Sequence of chain 1.H:
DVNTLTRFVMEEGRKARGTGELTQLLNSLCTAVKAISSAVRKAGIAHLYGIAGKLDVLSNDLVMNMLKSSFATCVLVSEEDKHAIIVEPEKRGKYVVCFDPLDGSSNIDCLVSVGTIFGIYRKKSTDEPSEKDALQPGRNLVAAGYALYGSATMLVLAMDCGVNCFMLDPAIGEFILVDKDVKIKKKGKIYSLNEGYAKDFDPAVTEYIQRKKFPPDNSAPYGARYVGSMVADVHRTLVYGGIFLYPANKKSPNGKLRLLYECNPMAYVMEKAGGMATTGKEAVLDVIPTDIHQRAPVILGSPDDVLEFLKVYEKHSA

Sequence of chain 1.F:
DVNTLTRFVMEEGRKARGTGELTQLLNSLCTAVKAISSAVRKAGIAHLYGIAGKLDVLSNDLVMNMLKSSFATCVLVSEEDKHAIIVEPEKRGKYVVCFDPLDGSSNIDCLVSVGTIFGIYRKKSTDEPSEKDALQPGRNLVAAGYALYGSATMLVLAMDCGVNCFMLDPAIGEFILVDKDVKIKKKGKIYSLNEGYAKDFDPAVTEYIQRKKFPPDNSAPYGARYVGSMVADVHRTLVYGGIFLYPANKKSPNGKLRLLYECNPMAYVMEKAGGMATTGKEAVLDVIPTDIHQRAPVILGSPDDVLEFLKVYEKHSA

This protein binds this small molecule.
Small molecule (SMILES): Cc1ccc(S(=O)(=O)NC(=O)N=c2[nH]cc(Br)s2)cc1

Binding-site contacts:
Ligand atom C14 contacts residue RO31 of chain 1.P at 3.5 Å.
Ligand atom C1 contacts residue GLY29 of chain 1.F at 3.1 Å.
Ligand atom BR2 contacts residue MET19 of chain 1.F at 3.6 Å.
Ligand atom C6 contacts residue GLY22 of chain 1.F at 3.6 Å.
Ligand atom N1 contacts residue GLY27 of chain 1.F at 3.1 Å (h-bond).
Ligand atom O3 contacts residue GLY27 of chain 1.F at 3.4 Å.
Ligand atom N5 contacts residue GLY27 of chain 1.F at 3.1 Å.
Ligand atom C1 contacts residue GLY27 of chain 1.F at 3.7 Å.
Ligand atom C1 contacts residue GLY22 of chain 1.F at 3.6 Å.
Ligand atom C12 contacts residue GLY22 of chain 1.F at 3.4 Å.
Ligand atom C9 contacts residue GLU21 of chain 1.F at 3.6 Å.
Ligand atom BR2 contacts residue GLY29 of chain 1.H at 3.6 Å.
Ligand atom C15 contacts residue THR28 of chain 1.H at 3.2 Å.
Ligand atom C5 contacts residue ALA25 of chain 1.F at 3.7 Å (hydrophobic).
Ligand atom C14 contacts residue ARG23 of chain 1.F at 3.6 Å.
Ligand atom O1 contacts residue GLY22 of chain 1.F at 3.5 Å.
Ligand atom N1 contacts residue GLY29 of chain 1.F at 3.4 Å (h-bond).
Ligand atom O3 contacts residue THR28 of chain 1.F at 3.6 Å (h-bond).
Ligand atom C9 contacts residue MET178 of chain 1.F at 3.7 Å (hydrophobic).
Ligand atom C15 contacts residue ARG23 of chain 1.F at 3.3 Å.
Ligand atom BR2 contacts residue RO31 of chain 1.P at 3.6 Å.
Ligand atom C11 contacts residue GLY22 of chain 1.F at 3.4 Å.
Ligand atom N5 contacts residue GLY22 of chain 1.F at 3.6 Å (h-bond).
Ligand atom N1 contacts residue GLY22 of chain 1.F at 3.4 Å (h-bond).
Ligand atom O1 contacts residue GLY29 of chain 1.F at 3.2 Å.
Ligand atom O2 contacts residue GLY29 of chain 1.F at 3.2 Å.
Ligand atom O2 contacts residue LEU31 of chain 1.F at 3.2 Å (h-bond).
Ligand atom C10 contacts residue GLY22 of chain 1.F at 3.7 Å.
Ligand atom C12 contacts residue THR32 of chain 1.F at 3.2 Å.
Ligand atom N5 contacts residue GLY29 of chain 1.F at 3.0 Å (h-bond).
Ligand atom S2 contacts residue GLY29 of chain 1.F at 3.6 Å.
Ligand atom N17 contacts residue ARG23 of chain 1.F at 3.5 Å.
Ligand atom O1 contacts residue THR32 of chain 1.F at 2.7 Å (h-bond).
Ligand atom O2 contacts residue THR32 of chain 1.F at 3.2 Å (h-bond).
Ligand atom C15 contacts residue GLY29 of chain 1.H at 3.7 Å.
Ligand atom N5 contacts residue THR28 of chain 1.F at 3.6 Å (h-bond).
Ligand atom C5 contacts residue GLY22 of chain 1.F at 3.7 Å.
Ligand atom O2 contacts residue GLU30 of chain 1.F at 3.3 Å (salt-bridge).
Ligand atom C8 contacts residue GLY22 of chain 1.F at 3.5 Å.
Ligand atom S16 contacts residue RO31 of chain 1.P at 3.7 Å.